Sequence of chain 1.A:
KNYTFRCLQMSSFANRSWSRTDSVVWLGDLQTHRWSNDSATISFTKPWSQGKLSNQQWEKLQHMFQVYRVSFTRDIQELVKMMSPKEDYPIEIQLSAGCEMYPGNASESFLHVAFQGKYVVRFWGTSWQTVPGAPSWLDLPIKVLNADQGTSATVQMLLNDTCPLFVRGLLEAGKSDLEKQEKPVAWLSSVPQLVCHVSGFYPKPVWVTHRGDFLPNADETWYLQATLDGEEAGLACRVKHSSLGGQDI

Binding-site contacts:
Ligand atom C3 contacts residue ASN165 of chain 1.A at 3.8 Å.
Ligand atom C3 contacts residue THR131 of chain 1.A at 3.9 Å.
Ligand atom C5 contacts residue ASN165 of chain 1.A at 3.6 Å.
Ligand atom O5 contacts residue GLY130 of chain 1.A at 4.2 Å.
Ligand atom O3 contacts residue GLN161 of chain 1.A at 4.0 Å.
Ligand atom C8 contacts residue ASN165 of chain 1.A at 4.3 Å.
Ligand atom C1 contacts residue ASN165 of chain 1.A at 1.4 Å.
Ligand atom C3 contacts residue GLY130 of chain 1.A at 3.9 Å.
Ligand atom C4 contacts residue GLY130 of chain 1.A at 4.2 Å.
Ligand atom C4 contacts residue ASN165 of chain 1.A at 4.2 Å.
Ligand atom C2 contacts residue GLN161 of chain 1.A at 3.9 Å.
Ligand atom C1 contacts residue GLY130 of chain 1.A at 4.0 Å.
Ligand atom C5 contacts residue GLY130 of chain 1.A at 3.7 Å.
Ligand atom N2 contacts residue GLN161 of chain 1.A at 2.8 Å (h-bond).
Ligand atom C2 contacts residue GLY130 of chain 1.A at 4.4 Å.
Ligand atom C2 contacts residue ASN165 of chain 1.A at 2.4 Å.
Ligand atom C6 contacts residue GLY130 of chain 1.A at 4.2 Å.
Ligand atom O4 contacts residue GLY130 of chain 1.A at 4.0 Å.
Ligand atom C3 contacts residue GLN161 of chain 1.A at 3.9 Å.
Ligand atom C8 contacts residue GLN161 of chain 1.A at 3.4 Å.
Ligand atom N2 contacts residue ASN165 of chain 1.A at 2.9 Å (h-bond).
Ligand atom O7 contacts residue ASP166 of chain 1.A at 4.5 Å.
Ligand atom O6 contacts residue GLY130 of chain 1.A at 3.8 Å.
Ligand atom C7 contacts residue ASN165 of chain 1.A at 3.0 Å.
Ligand atom O5 contacts residue ASN165 of chain 1.A at 2.4 Å (h-bond).
Ligand atom O3 contacts residue THR131 of chain 1.A at 3.9 Å.
Ligand atom O4 contacts residue THR131 of chain 1.A at 4.1 Å.
Ligand atom O7 contacts residue ASN165 of chain 1.A at 2.7 Å (h-bond).
Ligand atom C7 contacts residue GLN161 of chain 1.A at 3.6 Å.

This protein binds this small molecule.
Small molecule (SMILES): CC(=O)N[C@@H]1[C@@H](O)[C@H](O)[C@@H](CO)O[C@H]1O